Sequence of chain 1.A:
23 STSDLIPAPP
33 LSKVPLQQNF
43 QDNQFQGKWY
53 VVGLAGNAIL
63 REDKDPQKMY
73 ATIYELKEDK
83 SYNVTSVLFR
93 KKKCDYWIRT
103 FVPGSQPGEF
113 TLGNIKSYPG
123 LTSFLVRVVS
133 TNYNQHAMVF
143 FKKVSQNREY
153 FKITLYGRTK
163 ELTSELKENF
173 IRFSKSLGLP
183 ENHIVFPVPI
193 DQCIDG

Binding-site contacts:
Ligand atom C13 contacts residue LYS145 of chain 1.A at 4.3 Å.
Ligand atom C10 contacts residue PHE143 of chain 1.A at 3.9 Å (hydrophobic).
Ligand atom C7 contacts residue LYS154 of chain 1.A at 4.5 Å.
Ligand atom C4 contacts residue PHE126 of chain 1.A at 4.1 Å (hydrophobic).
Ligand atom C4 contacts residue PHE143 of chain 1.A at 4.0 Å (hydrophobic).
Ligand atom C16 contacts residue LYS145 of chain 1.A at 4.1 Å.
Ligand atom C1 contacts residue LYS154 of chain 1.A at 3.8 Å.
Ligand atom O7 contacts residue ALA60 of chain 1.A at 3.5 Å.
Ligand atom O4 contacts residue PHE143 of chain 1.A at 4.0 Å.
Ligand atom O10 contacts residue LEU56 of chain 1.A at 4.3 Å.
Ligand atom C13 contacts residue TYR152 of chain 1.A at 3.7 Å (hydrophobic).
Ligand atom C10 contacts residue LYS154 of chain 1.A at 3.9 Å.
Ligand atom C16 contacts residue LYS154 of chain 1.A at 3.8 Å.
Ligand atom O4 contacts residue LYS145 of chain 1.A at 4.1 Å.
Ligand atom C4 contacts residue LYS145 of chain 1.A at 3.8 Å.
Ligand atom C7 contacts residue LYS145 of chain 1.A at 3.6 Å.
Ligand atom C25 contacts residue LYS154 of chain 1.A at 4.2 Å.
Ligand atom C10 contacts residue TYR152 of chain 1.A at 3.7 Å (hydrophobic).
Ligand atom C25 contacts residue ILE61 of chain 1.A at 3.7 Å (hydrophobic).
Ligand atom C19 contacts residue LYS154 of chain 1.A at 3.9 Å.
Ligand atom C22 contacts residue ILE61 of chain 1.A at 4.1 Å (hydrophobic).
Ligand atom O13 contacts residue LYS145 of chain 1.A at 4.5 Å.
Ligand atom C10 contacts residue PHE153 of chain 1.A at 3.8 Å (hydrophobic).
Ligand atom C7 contacts residue PHE143 of chain 1.A at 3.5 Å (hydrophobic).
Ligand atom C10 contacts residue LYS144 of chain 1.A at 4.4 Å.
Ligand atom N1 contacts residue LYS154 of chain 1.A at 3.9 Å.
Ligand atom O1 contacts residue LYS145 of chain 1.A at 4.2 Å.
Ligand atom C1 contacts residue LYS145 of chain 1.A at 4.0 Å.
Ligand atom O15 contacts residue ILE61 of chain 1.A at 4.1 Å.
Ligand atom O4 contacts residue PHE126 of chain 1.A at 3.1 Å.
Ligand atom C13 contacts residue LYS154 of chain 1.A at 3.5 Å.
Ligand atom O15 contacts residue TYR72 of chain 1.A at 4.4 Å.
Ligand atom O1 contacts residue LYS154 of chain 1.A at 3.2 Å (salt-bridge).
Ligand atom C10 contacts residue LYS145 of chain 1.A at 3.8 Å.
Ligand atom O7 contacts residue ILE61 of chain 1.A at 4.4 Å.
Ligand atom O10 contacts residue ILE61 of chain 1.A at 3.6 Å.
Ligand atom O15 contacts residue LEU56 of chain 1.A at 4.3 Å.
Ligand atom O15 contacts residue LYS154 of chain 1.A at 3.0 Å (salt-bridge).
Ligand atom C13 contacts residue PHE153 of chain 1.A at 3.9 Å (hydrophobic).
Ligand atom C7 contacts residue LYS144 of chain 1.A at 4.1 Å.

A small-molecule ligand and the protein it binds are described below.
Small molecule (SMILES): O=C(N[C@@H](CO)C(=O)O)c1cccc(O)c1O